The small molecule below binds the protein below.
Small molecule (SMILES): Nc1ncnc2c1ncn2[C@H]1C[C@H](O)[C@@H](COP(=O)(O)O)O1

Binding-site contacts:
Ligand atom N6 contacts residue GLY636 of chain 24.A at 3.2 Å (h-bond).
Ligand atom O2P contacts residue ASP623 of chain 9.A at 3.2 Å (salt-bridge).
Ligand atom C2' contacts residue PRO628 of chain 24.A at 3.6 Å (hydrophobic).
Ligand atom C2 contacts residue PRO628 of chain 24.A at 3.5 Å (hydrophobic).
Ligand atom O3' contacts residue PRO628 of chain 24.A at 4.1 Å.
Ligand atom C2' contacts residue HIS627 of chain 24.A at 3.2 Å.
Ligand atom C8 contacts residue PRO412 of chain 24.A at 4.3 Å (hydrophobic).
Ligand atom N7 contacts residue ASN606 of chain 24.A at 4.2 Å.
Ligand atom N1 contacts residue VAL411 of chain 24.A at 4.3 Å.
Ligand atom C6 contacts residue PRO628 of chain 24.A at 2.8 Å (hydrophobic).
Ligand atom C5 contacts residue PRO628 of chain 24.A at 2.7 Å (hydrophobic).
Ligand atom N6 contacts residue PRO628 of chain 24.A at 3.4 Å (h-bond).
Ligand atom N6 contacts residue PHE635 of chain 24.A at 3.7 Å.
Ligand atom C3' contacts residue HIS627 of chain 24.A at 4.3 Å.
Ligand atom N1 contacts residue PRO628 of chain 24.A at 3.2 Å (h-bond).
Ligand atom P contacts residue HIS625 of chain 9.A at 3.9 Å.
Ligand atom C6 contacts residue SER629 of chain 24.A at 3.5 Å.
Ligand atom C4 contacts residue PRO628 of chain 24.A at 3.0 Å (hydrophobic).
Ligand atom C2 contacts residue GLY636 of chain 24.A at 3.2 Å.
Ligand atom C1' contacts residue HIS627 of chain 24.A at 4.3 Å.
Ligand atom C6 contacts residue GLY636 of chain 24.A at 3.6 Å.
Ligand atom N1 contacts residue GLY636 of chain 24.A at 2.9 Å (h-bond).
Ligand atom N7 contacts residue SER629 of chain 24.A at 3.1 Å (h-bond).
Ligand atom N7 contacts residue PRO628 of chain 24.A at 3.3 Å (h-bond).
Ligand atom C6 contacts residue PRO412 of chain 24.A at 4.3 Å (hydrophobic).
Ligand atom C8 contacts residue PRO628 of chain 24.A at 3.8 Å (hydrophobic).
Ligand atom N6 contacts residue GLY634 of chain 24.A at 3.8 Å.
Ligand atom N9 contacts residue PRO412 of chain 24.A at 4.2 Å.
Ligand atom C5 contacts residue PRO412 of chain 24.A at 4.2 Å (hydrophobic).
Ligand atom C1' contacts residue PRO628 of chain 24.A at 3.9 Å (hydrophobic).
Ligand atom C8 contacts residue HIS627 of chain 24.A at 3.5 Å.
Ligand atom C5 contacts residue SER629 of chain 24.A at 3.5 Å.
Ligand atom N7 contacts residue HIS627 of chain 24.A at 4.1 Å.
Ligand atom N7 contacts residue PRO412 of chain 24.A at 4.3 Å.
Ligand atom N3 contacts residue PRO628 of chain 24.A at 3.5 Å (h-bond).
Ligand atom C8 contacts residue SER629 of chain 24.A at 4.2 Å.
Ligand atom N6 contacts residue SER629 of chain 24.A at 3.0 Å (h-bond).
Ligand atom C4 contacts residue PRO412 of chain 24.A at 4.1 Å (hydrophobic).
Ligand atom O1P contacts residue HIS625 of chain 9.A at 2.8 Å (h-bond).
Ligand atom N9 contacts residue PRO628 of chain 24.A at 3.7 Å.

Sequence of chain 24.A:
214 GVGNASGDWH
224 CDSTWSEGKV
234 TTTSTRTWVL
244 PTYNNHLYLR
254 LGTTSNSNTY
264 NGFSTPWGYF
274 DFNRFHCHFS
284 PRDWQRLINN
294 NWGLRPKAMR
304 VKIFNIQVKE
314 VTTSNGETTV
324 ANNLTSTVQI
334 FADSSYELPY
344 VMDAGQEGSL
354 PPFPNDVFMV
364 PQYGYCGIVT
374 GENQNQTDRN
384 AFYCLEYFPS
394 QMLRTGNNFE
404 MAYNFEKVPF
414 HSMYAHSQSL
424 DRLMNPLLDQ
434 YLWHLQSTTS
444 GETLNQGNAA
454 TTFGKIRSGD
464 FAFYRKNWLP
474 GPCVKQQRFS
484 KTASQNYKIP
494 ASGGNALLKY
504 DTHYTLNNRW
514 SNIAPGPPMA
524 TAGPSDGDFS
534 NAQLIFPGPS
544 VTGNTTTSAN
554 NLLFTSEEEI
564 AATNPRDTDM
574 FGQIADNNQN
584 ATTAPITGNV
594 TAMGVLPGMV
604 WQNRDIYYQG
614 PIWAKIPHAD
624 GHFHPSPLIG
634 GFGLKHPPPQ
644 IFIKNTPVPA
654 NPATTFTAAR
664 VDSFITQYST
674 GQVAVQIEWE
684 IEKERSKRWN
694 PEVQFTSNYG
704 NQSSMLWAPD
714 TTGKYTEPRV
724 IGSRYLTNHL

Sequence of chain 9.A:
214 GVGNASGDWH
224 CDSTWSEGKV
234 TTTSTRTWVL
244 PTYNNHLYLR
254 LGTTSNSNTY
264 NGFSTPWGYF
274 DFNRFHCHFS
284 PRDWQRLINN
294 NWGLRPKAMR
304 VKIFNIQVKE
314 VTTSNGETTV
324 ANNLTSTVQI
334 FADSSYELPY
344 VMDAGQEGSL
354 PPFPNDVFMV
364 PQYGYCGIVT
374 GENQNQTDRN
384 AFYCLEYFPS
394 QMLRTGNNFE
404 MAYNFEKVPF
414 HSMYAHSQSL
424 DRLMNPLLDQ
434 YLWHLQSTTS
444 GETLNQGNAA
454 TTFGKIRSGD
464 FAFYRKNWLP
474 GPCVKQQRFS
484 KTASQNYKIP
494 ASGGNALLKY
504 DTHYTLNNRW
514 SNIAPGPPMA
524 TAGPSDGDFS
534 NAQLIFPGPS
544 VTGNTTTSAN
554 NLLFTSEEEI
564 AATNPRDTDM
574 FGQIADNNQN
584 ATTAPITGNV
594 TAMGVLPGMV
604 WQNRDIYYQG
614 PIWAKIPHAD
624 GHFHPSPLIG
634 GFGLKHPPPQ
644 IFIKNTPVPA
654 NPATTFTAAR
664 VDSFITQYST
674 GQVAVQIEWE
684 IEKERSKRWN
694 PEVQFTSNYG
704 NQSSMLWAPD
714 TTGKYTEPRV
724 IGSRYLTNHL